Sequence of chain 1.B:
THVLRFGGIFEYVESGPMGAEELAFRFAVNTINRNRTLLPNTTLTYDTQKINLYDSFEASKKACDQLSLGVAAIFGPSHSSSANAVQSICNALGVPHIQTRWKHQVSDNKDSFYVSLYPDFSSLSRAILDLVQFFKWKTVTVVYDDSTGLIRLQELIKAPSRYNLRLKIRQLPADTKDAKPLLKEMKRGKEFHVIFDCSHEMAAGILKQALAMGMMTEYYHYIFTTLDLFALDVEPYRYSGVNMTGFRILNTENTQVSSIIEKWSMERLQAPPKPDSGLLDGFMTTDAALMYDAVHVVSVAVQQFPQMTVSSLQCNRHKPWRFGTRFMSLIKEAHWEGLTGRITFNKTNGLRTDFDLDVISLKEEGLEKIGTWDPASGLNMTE

A small-molecule ligand and the protein it binds are described below.
Small molecule (SMILES): CC(=O)N[C@@H]1[C@@H](O)[C@H](O)[C@@H](CO)O[C@H]1O

Binding-site contacts:
Ligand atom O5 contacts residue ASN244 of chain 1.B at 2.3 Å (h-bond).
Ligand atom O6 contacts residue LEU363 of chain 1.B at 4.0 Å.
Ligand atom O5 contacts residue VAL243 of chain 1.B at 4.0 Å.
Ligand atom O3 contacts residue LYS364 of chain 1.B at 3.1 Å (salt-bridge).
Ligand atom C8 contacts residue HIS222 of chain 1.B at 3.7 Å.
Ligand atom O7 contacts residue LYS364 of chain 1.B at 3.3 Å (salt-bridge).
Ligand atom C2 contacts residue ASN244 of chain 1.B at 2.2 Å.
Ligand atom O7 contacts residue ILE371 of chain 1.B at 4.3 Å.
Ligand atom C7 contacts residue ASN244 of chain 1.B at 3.4 Å.
Ligand atom C7 contacts residue LYS364 of chain 1.B at 4.3 Å.
Ligand atom C7 contacts residue SER362 of chain 1.B at 3.6 Å.
Ligand atom O6 contacts residue VAL243 of chain 1.B at 3.9 Å.
Ligand atom O6 contacts residue GLY242 of chain 1.B at 3.9 Å.
Ligand atom C8 contacts residue PHE136 of chain 1.B at 3.6 Å (hydrophobic).
Ligand atom C8 contacts residue SER362 of chain 1.B at 3.8 Å.
Ligand atom N2 contacts residue ASN244 of chain 1.B at 2.8 Å (h-bond).
Ligand atom C5 contacts residue GLY242 of chain 1.B at 4.4 Å.
Ligand atom O7 contacts residue SER362 of chain 1.B at 3.1 Å (h-bond).
Ligand atom O5 contacts residue GLY242 of chain 1.B at 3.8 Å.
Ligand atom C8 contacts residue ASN244 of chain 1.B at 4.0 Å.
Ligand atom C6 contacts residue GLY242 of chain 1.B at 3.9 Å.
Ligand atom C3 contacts residue ASN244 of chain 1.B at 3.6 Å.
Ligand atom C5 contacts residue ASN244 of chain 1.B at 3.6 Å.
Ligand atom C1 contacts residue ASN244 of chain 1.B at 1.4 Å.
Ligand atom C3 contacts residue LYS364 of chain 1.B at 4.5 Å.
Ligand atom C8 contacts residue THR246 of chain 1.B at 4.2 Å.
Ligand atom C4 contacts residue ASN244 of chain 1.B at 4.1 Å.
Ligand atom O7 contacts residue ASN244 of chain 1.B at 4.1 Å.